Sequence of chain 1.A:
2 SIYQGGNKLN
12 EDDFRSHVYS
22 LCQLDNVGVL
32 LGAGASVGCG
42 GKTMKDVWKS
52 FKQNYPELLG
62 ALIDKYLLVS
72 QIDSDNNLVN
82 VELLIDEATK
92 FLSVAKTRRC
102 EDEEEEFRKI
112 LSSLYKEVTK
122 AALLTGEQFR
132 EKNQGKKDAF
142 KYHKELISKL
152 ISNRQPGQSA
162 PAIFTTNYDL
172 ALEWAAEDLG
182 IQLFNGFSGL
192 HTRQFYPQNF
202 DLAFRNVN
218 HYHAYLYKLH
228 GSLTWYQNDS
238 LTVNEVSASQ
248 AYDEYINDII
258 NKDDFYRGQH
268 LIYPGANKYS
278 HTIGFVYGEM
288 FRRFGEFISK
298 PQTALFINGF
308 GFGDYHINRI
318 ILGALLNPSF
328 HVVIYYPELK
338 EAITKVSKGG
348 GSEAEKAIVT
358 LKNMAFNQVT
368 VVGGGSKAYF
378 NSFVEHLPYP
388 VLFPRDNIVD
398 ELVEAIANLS

Binding-site contacts:
Ligand atom O4D contacts residue GLU83 of chain 1.A at 3.5 Å (salt-bridge).
Ligand atom C2 contacts residue GLY35 of chain 1.A at 3.6 Å.
Ligand atom N6 contacts residue VAL38 of chain 1.A at 3.3 Å.
Ligand atom O2B contacts residue GLY306 of chain 1.A at 3.8 Å.
Ligand atom C1D contacts residue ASN81 of chain 1.A at 3.2 Å.
Ligand atom O2B contacts residue ALA34 of chain 1.A at 3.1 Å.
Ligand atom O1B contacts residue PHE307 of chain 1.A at 3.2 Å.
Ligand atom C3D contacts residue HIS227 of chain 1.A at 3.9 Å.
Ligand atom C4 contacts residue GLY35 of chain 1.A at 3.7 Å.
Ligand atom O2D contacts residue ASP311 of chain 1.A at 3.2 Å (salt-bridge).
Ligand atom N7 contacts residue GLY35 of chain 1.A at 4.0 Å.
Ligand atom O1B contacts residue GLY308 of chain 1.A at 3.5 Å (h-bond).
Ligand atom N1 contacts residue GLY35 of chain 1.A at 3.3 Å (h-bond).
Ligand atom C5' contacts residue GLY306 of chain 1.A at 4.1 Å.
Ligand atom N1 contacts residue PHE377 of chain 1.A at 3.5 Å (h-bond).
Ligand atom O3D contacts residue PHE307 of chain 1.A at 3.2 Å.
Ligand atom O2' contacts residue GLU335 of chain 1.A at 3.7 Å.
Ligand atom C6 contacts residue GLY35 of chain 1.A at 3.2 Å.
Ligand atom C2 contacts residue TYR376 of chain 1.A at 3.8 Å (hydrophobic).
Ligand atom O1D contacts residue GLY310 of chain 1.A at 4.1 Å.
Ligand atom C5 contacts residue GLY35 of chain 1.A at 3.4 Å.
Ligand atom N1 contacts residue TYR376 of chain 1.A at 3.6 Å.
Ligand atom O5' contacts residue GLY308 of chain 1.A at 4.0 Å.
Ligand atom C1D contacts residue GLU83 of chain 1.A at 3.3 Å.
Ligand atom C6 contacts residue VAL38 of chain 1.A at 4.0 Å (hydrophobic).
Ligand atom C6 contacts residue TYR376 of chain 1.A at 3.8 Å (hydrophobic).
Ligand atom O1D contacts residue ASN81 of chain 1.A at 2.6 Å (h-bond).
Ligand atom C4' contacts residue GLY306 of chain 1.A at 3.8 Å.
Ligand atom O2A contacts residue ALA34 of chain 1.A at 3.8 Å.
Ligand atom O3A contacts residue GLY308 of chain 1.A at 3.9 Å.
Ligand atom O1A contacts residue MET45 of chain 1.A at 4.0 Å.
Ligand atom C2D contacts residue HIS227 of chain 1.A at 4.0 Å.
Ligand atom N6 contacts residue GLY35 of chain 1.A at 3.7 Å.
Ligand atom N3 contacts residue GLY35 of chain 1.A at 3.8 Å.
Ligand atom O4' contacts residue GLY35 of chain 1.A at 3.9 Å.
Ligand atom N6 contacts residue TYR376 of chain 1.A at 3.7 Å.
Ligand atom O4' contacts residue GLY306 of chain 1.A at 3.6 Å.
Ligand atom O2' contacts residue PRO334 of chain 1.A at 3.4 Å.
Ligand atom O4D contacts residue ASN81 of chain 1.A at 3.9 Å.
Ligand atom C2 contacts residue PHE377 of chain 1.A at 3.7 Å (hydrophobic).

The protein below binds the small molecule below.
Small molecule (SMILES): Nc1ncnc2c1ncn2[C@@H]1O[C@H](COP(=O)(O)OP(=O)(O)OC[C@H]2O[C@H](O)[C@H](O)[C@@H]2O)[C@@H](O)[C@H]1O